Sequence of chain 1.A:
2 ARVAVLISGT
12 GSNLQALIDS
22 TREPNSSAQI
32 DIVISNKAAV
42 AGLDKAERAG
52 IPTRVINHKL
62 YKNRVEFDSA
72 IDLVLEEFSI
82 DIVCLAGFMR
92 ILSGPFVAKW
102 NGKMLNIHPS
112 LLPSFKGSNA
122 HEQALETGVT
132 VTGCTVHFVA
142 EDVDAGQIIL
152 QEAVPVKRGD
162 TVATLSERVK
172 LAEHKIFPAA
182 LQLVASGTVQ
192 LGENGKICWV

The protein below binds the small molecule below.
Small molecule (SMILES): NCC(=O)N[C@@H]1O[C@H](COP(=O)([O-])[O-])[C@@H](O)[C@H]1O

Binding-site contacts:
Ligand atom N19 contacts residue PRO110 of chain 1.A at 3.9 Å.
Ligand atom O8 contacts residue GLU174 of chain 1.A at 2.7 Å (salt-bridge).
Ligand atom O16 contacts residue SER13 of chain 1.A at 3.6 Å (h-bond).
Ligand atom O17 contacts residue ASN14 of chain 1.A at 3.9 Å.
Ligand atom O22 contacts residue PRO110 of chain 1.A at 3.4 Å.
Ligand atom N24 contacts residue MET90 of chain 1.A at 4.0 Å.
Ligand atom O8 contacts residue ILE108 of chain 1.A at 3.7 Å.
Ligand atom C1 contacts residue ASN14 of chain 1.A at 3.7 Å.
Ligand atom N24 contacts residue 83A1 of chain 1.C at 3.2 Å (h-bond).
Ligand atom O12 contacts residue LYS171 of chain 1.A at 3.2 Å (salt-bridge).
Ligand atom O6 contacts residue GLU174 of chain 1.A at 2.7 Å (salt-bridge).
Ligand atom P15 contacts residue ASN14 of chain 1.A at 4.0 Å.
Ligand atom C23 contacts residue MET90 of chain 1.A at 4.0 Å (hydrophobic).
Ligand atom O16 contacts residue GLY12 of chain 1.A at 4.1 Å.
Ligand atom O4 contacts residue GLY88 of chain 1.A at 4.0 Å.
Ligand atom O18 contacts residue THR11 of chain 1.A at 3.6 Å (h-bond).
Ligand atom C21 contacts residue MET90 of chain 1.A at 3.9 Å (hydrophobic).
Ligand atom O17 contacts residue GLY12 of chain 1.A at 3.5 Å (h-bond).
Ligand atom O17 contacts residue LYS171 of chain 1.A at 3.1 Å (salt-bridge).
Ligand atom P15 contacts residue SER13 of chain 1.A at 3.5 Å.
Ligand atom O17 contacts residue SER13 of chain 1.A at 2.6 Å (h-bond).
Ligand atom O16 contacts residue ASN14 of chain 1.A at 3.0 Å (h-bond).
Ligand atom C23 contacts residue ILE108 of chain 1.A at 3.9 Å (hydrophobic).
Ligand atom O18 contacts residue SER13 of chain 1.A at 4.0 Å.
Ligand atom C23 contacts residue 83A1 of chain 1.C at 3.5 Å.
Ligand atom N24 contacts residue GLY118 of chain 1.A at 3.9 Å.
Ligand atom C10 contacts residue GLY88 of chain 1.A at 3.5 Å.
Ligand atom C2 contacts residue GLU174 of chain 1.A at 3.3 Å.
Ligand atom O6 contacts residue LYS171 of chain 1.A at 3.7 Å.
Ligand atom N19 contacts residue ILE108 of chain 1.A at 3.9 Å.
Ligand atom N24 contacts residue HIS109 of chain 1.A at 3.9 Å.
Ligand atom O17 contacts residue THR11 of chain 1.A at 3.7 Å.
Ligand atom C1 contacts residue GLU174 of chain 1.A at 3.1 Å.
Ligand atom P15 contacts residue LYS171 of chain 1.A at 3.8 Å.
Ligand atom O22 contacts residue MET90 of chain 1.A at 4.1 Å.
Ligand atom O18 contacts residue GLY12 of chain 1.A at 2.9 Å (h-bond).
Ligand atom C3 contacts residue PRO110 of chain 1.A at 3.9 Å (hydrophobic).
Ligand atom C21 contacts residue PRO110 of chain 1.A at 3.6 Å (hydrophobic).
Ligand atom O8 contacts residue PRO110 of chain 1.A at 3.4 Å.
Ligand atom P15 contacts residue GLY12 of chain 1.A at 3.6 Å.